Binding-site contacts:
Ligand atom C20 contacts residue TYR110 of chain 51.B at 3.5 Å (hydrophobic).
Ligand atom C22 contacts residue PHE236 of chain 51.B at 3.9 Å (hydrophobic).
Ligand atom O24 contacts residue TYR110 of chain 51.B at 3.9 Å.
Ligand atom N3 contacts residue ILE192 of chain 51.B at 3.8 Å.
Ligand atom C19 contacts residue PHE236 of chain 51.B at 3.5 Å (hydrophobic).
Ligand atom C8 contacts residue ILE108 of chain 51.B at 3.8 Å (hydrophobic).
Ligand atom C27 contacts residue THR109 of chain 51.B at 3.5 Å.
Ligand atom C10 contacts residue VAL194 of chain 51.B at 3.7 Å (hydrophobic).
Ligand atom C13 contacts residue VAL197 of chain 51.B at 3.6 Å (hydrophobic).
Ligand atom C4 contacts residue TYR157 of chain 51.B at 3.4 Å (hydrophobic).
Ligand atom C4 contacts residue ALA24 of chain 51.D at 3.8 Å (hydrophobic).
Ligand atom C3 contacts residue PRO179 of chain 51.B at 3.7 Å (hydrophobic).
Ligand atom C22 contacts residue TYR203 of chain 51.B at 3.5 Å (hydrophobic).
Ligand atom C20 contacts residue PHE236 of chain 51.B at 3.2 Å (hydrophobic).
Ligand atom C14 contacts residue VAL197 of chain 51.B at 3.6 Å (hydrophobic).
Ligand atom C14 contacts residue PHE236 of chain 51.B at 3.9 Å (hydrophobic).
Ligand atom C11 contacts residue TYR157 of chain 51.B at 3.6 Å (hydrophobic).
Ligand atom C7 contacts residue PHE132 of chain 51.B at 3.6 Å (hydrophobic).
Ligand atom C1 contacts residue PRO179 of chain 51.B at 3.9 Å (hydrophobic).
Ligand atom N4 contacts residue LEU239 of chain 51.B at 3.8 Å.
Ligand atom C19 contacts residue TYR110 of chain 51.B at 3.7 Å (hydrophobic).
Ligand atom C23 contacts residue PHE236 of chain 51.B at 3.5 Å (hydrophobic).
Ligand atom O24 contacts residue PHE236 of chain 51.B at 3.7 Å.
Ligand atom C3 contacts residue ALA24 of chain 51.D at 3.7 Å (hydrophobic).
Ligand atom C1 contacts residue ILE181 of chain 51.B at 3.4 Å (hydrophobic).
Ligand atom C26 contacts residue THR109 of chain 51.B at 3.7 Å.
Ligand atom C8 contacts residue PHE132 of chain 51.B at 3.4 Å (hydrophobic).
Ligand atom C21 contacts residue TYR203 of chain 51.B at 3.8 Å (hydrophobic).
Ligand atom C12 contacts residue PHE236 of chain 51.B at 3.8 Å (hydrophobic).
Ligand atom C21 contacts residue PHE236 of chain 51.B at 3.4 Å (hydrophobic).
Ligand atom C1 contacts residue ILE155 of chain 51.B at 3.7 Å (hydrophobic).
Ligand atom N4 contacts residue ILE192 of chain 51.B at 3.6 Å.
Ligand atom N6 contacts residue VAL194 of chain 51.B at 3.7 Å.
Ligand atom C3 contacts residue TYR157 of chain 51.B at 3.5 Å (hydrophobic).
Ligand atom C10 contacts residue TYR157 of chain 51.B at 3.6 Å (hydrophobic).
Ligand atom O25 contacts residue TYR110 of chain 51.B at 3.0 Å.
Ligand atom C23 contacts residue TYR110 of chain 51.B at 3.3 Å (hydrophobic).
Ligand atom C9 contacts residue TYR157 of chain 51.B at 3.8 Å (hydrophobic).
Ligand atom C9 contacts residue ILE108 of chain 51.B at 3.5 Å (hydrophobic).
Ligand atom C11 contacts residue VAL194 of chain 51.B at 3.7 Å (hydrophobic).

A protein and the small-molecule ligand that binds it are described below.
Small molecule (SMILES): CCOC(=O)c1ccc(OCCCCC2CCN(c3ccc(C)nn3)CC2)cc1

Sequence of chain 52.D:
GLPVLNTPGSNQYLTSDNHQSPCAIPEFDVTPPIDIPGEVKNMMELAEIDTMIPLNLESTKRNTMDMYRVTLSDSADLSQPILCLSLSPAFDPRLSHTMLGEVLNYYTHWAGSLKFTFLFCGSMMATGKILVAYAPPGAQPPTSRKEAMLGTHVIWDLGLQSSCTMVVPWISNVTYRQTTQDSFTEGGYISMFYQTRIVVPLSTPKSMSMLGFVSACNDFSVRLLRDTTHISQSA

Sequence of chain 51.D:
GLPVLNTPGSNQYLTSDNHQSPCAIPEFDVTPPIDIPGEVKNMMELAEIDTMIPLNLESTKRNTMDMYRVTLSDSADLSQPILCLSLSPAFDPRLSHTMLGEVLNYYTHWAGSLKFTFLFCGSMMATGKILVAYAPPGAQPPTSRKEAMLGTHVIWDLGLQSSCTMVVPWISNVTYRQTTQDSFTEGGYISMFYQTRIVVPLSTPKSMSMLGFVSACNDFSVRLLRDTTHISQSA

Sequence of chain 51.B:
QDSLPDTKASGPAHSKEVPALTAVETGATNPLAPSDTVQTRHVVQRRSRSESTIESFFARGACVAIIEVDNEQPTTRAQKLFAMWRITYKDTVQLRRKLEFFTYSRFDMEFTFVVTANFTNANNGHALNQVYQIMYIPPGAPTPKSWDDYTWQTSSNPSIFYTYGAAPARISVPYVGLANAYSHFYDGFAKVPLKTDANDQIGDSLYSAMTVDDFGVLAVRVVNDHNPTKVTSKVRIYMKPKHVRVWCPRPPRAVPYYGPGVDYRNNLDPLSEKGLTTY